The protein below binds the small molecule below.
Small molecule (SMILES): CCC(=O)Nc1ccccc1Nc1nc(Nc2ccc(N3CCN(C)CC3)cc2)ncc1Cl

Binding-site contacts:
Ligand atom N16 contacts residue LEU108 of chain 1.A at 3.7 Å.
Ligand atom C25 contacts residue GLY35 of chain 1.A at 4.0 Å.
Ligand atom C30 contacts residue CYS167 of chain 1.A at 2.8 Å (hydrophobic).
Ligand atom C25 contacts residue GLU34 of chain 1.A at 3.5 Å.
Ligand atom C18 contacts residue ALA53 of chain 1.A at 3.8 Å (hydrophobic).
Ligand atom C03 contacts residue EDO1 of chain 1.E at 3.4 Å.
Ligand atom C12 contacts residue GLU110 of chain 1.A at 3.3 Å.
Ligand atom C17 contacts residue ALA53 of chain 1.A at 3.5 Å (hydrophobic).
Ligand atom C17 contacts residue MET109 of chain 1.A at 3.6 Å (hydrophobic).
Ligand atom N14 contacts residue MET109 of chain 1.A at 2.8 Å (h-bond).
Ligand atom C12 contacts residue MET109 of chain 1.A at 3.2 Å (hydrophobic).
Ligand atom CL19 contacts residue GLN106 of chain 1.A at 3.2 Å.
Ligand atom C31 contacts residue LEU157 of chain 1.A at 3.8 Å (hydrophobic).
Ligand atom N16 contacts residue ALA53 of chain 1.A at 4.0 Å.
Ligand atom N07 contacts residue LYS115 of chain 1.A at 3.0 Å (salt-bridge).
Ligand atom C15 contacts residue MET109 of chain 1.A at 3.7 Å (hydrophobic).
Ligand atom C26 contacts residue GLU34 of chain 1.A at 4.0 Å.
Ligand atom C04 contacts residue LYS115 of chain 1.A at 3.6 Å.
Ligand atom C17 contacts residue ASP107 of chain 1.A at 3.2 Å.
Ligand atom N16 contacts residue ASP107 of chain 1.A at 3.8 Å.
Ligand atom C26 contacts residue GLY35 of chain 1.A at 3.8 Å.
Ligand atom C13 contacts residue MET109 of chain 1.A at 3.4 Å (hydrophobic).
Ligand atom C30 contacts residue SER154 of chain 1.A at 3.9 Å.
Ligand atom C04 contacts residue ILE32 of chain 1.A at 2.8 Å (hydrophobic).
Ligand atom C06 contacts residue LYS115 of chain 1.A at 4.0 Å.
Ligand atom N16 contacts residue MET109 of chain 1.A at 2.8 Å (h-bond).
Ligand atom C03 contacts residue ILE32 of chain 1.A at 3.5 Å (hydrophobic).
Ligand atom C30 contacts residue ASP168 of chain 1.A at 3.5 Å.
Ligand atom C09 contacts residue LYS115 of chain 1.A at 3.1 Å.
Ligand atom C17 contacts residue LEU157 of chain 1.A at 4.0 Å (hydrophobic).
Ligand atom C24 contacts residue VAL40 of chain 1.A at 3.8 Å (hydrophobic).
Ligand atom C23 contacts residue VAL40 of chain 1.A at 3.5 Å (hydrophobic).
Ligand atom C31 contacts residue CYS167 of chain 1.A at 1.8 Å (hydrophobic).
Ligand atom C11 contacts residue GLU110 of chain 1.A at 3.4 Å.
Ligand atom C08 contacts residue LYS115 of chain 1.A at 3.1 Å.
Ligand atom C03 contacts residue LYS115 of chain 1.A at 3.9 Å.
Ligand atom C24 contacts residue GLY33 of chain 1.A at 3.9 Å.
Ligand atom CL19 contacts residue LEU157 of chain 1.A at 3.9 Å.
Ligand atom C18 contacts residue LEU157 of chain 1.A at 3.9 Å (hydrophobic).
Ligand atom N14 contacts residue LEU108 of chain 1.A at 3.9 Å.

Sequence of chain 1.A:
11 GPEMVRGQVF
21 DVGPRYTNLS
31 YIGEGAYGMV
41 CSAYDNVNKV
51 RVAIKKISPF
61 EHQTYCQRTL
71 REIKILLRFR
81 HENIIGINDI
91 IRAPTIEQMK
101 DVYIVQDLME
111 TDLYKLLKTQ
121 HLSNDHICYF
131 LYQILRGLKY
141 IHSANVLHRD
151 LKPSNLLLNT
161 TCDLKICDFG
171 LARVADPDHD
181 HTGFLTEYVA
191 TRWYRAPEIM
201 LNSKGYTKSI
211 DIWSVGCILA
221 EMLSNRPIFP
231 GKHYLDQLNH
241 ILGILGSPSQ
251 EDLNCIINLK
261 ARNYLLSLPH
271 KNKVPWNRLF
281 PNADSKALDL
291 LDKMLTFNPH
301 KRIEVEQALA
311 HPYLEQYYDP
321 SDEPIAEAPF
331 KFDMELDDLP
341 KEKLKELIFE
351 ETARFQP